Sequence of chain 1.A:
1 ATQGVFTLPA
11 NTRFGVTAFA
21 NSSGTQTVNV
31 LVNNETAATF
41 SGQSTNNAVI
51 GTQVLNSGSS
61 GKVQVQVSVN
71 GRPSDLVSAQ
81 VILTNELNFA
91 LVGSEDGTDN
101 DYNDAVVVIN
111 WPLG

This small molecule binds to this protein.
Small molecule (SMILES): CC(C)C[C@H](NC(=O)[C@@H](CC(C)C)NC(=O)[C@H](CC(C)C)NC(=O)[C@@H](CCCCN)NC(=O)[C@H](CC(C)C)NC(=O)[C@@H](CC(C)C)NC(=O)[C@H](CCCCN)NC(=O)[C@@H](CC(C)C)NC(=O)[C@H](CC(C)C)NC(=O)[C@@H](CCCCN)NC(=O)[C@@H](N)CCCCN)C(N)=O

Binding-site contacts:
Ligand atom CG contacts residue THR98 of chain 1.A at 4.0 Å.
Ligand atom CE contacts residue GLY97 of chain 1.A at 4.1 Å.
Ligand atom CG contacts residue ZDC1 of chain 1.I at 4.2 Å.
Ligand atom O contacts residue ZDC1 of chain 1.I at 4.1 Å.
Ligand atom CG contacts residue GLY97 of chain 1.A at 4.3 Å.
Ligand atom CD contacts residue GLY97 of chain 1.A at 3.7 Å.
Ligand atom CA contacts residue SER23 of chain 1.A at 4.0 Å.
Ligand atom CD2 contacts residue GLY97 of chain 1.A at 4.2 Å.
Ligand atom NZ contacts residue THR98 of chain 1.A at 4.4 Å.
Ligand atom CD1 contacts residue ARG72 of chain 1.A at 4.3 Å.
Ligand atom O contacts residue ZDC1 of chain 1.I at 3.6 Å.
Ligand atom CD1 contacts residue GLY97 of chain 1.A at 3.8 Å.
Ligand atom CG contacts residue ZDC1 of chain 1.I at 4.0 Å.
Ligand atom CD1 contacts residue ASP96 of chain 1.A at 3.7 Å.
Ligand atom CD1 contacts residue ZDC1 of chain 1.I at 3.6 Å.
Ligand atom N contacts residue SER23 of chain 1.A at 4.4 Å.
Ligand atom CD2 contacts residue THR98 of chain 1.A at 4.1 Å.
Ligand atom CB contacts residue GLY97 of chain 1.A at 4.2 Å.
Ligand atom CB contacts residue SER23 of chain 1.A at 4.3 Å.
Ligand atom CG contacts residue SER23 of chain 1.A at 3.7 Å.
Ligand atom N contacts residue ZDC1 of chain 1.I at 3.8 Å.
Ligand atom CA contacts residue ZDC1 of chain 1.I at 2.3 Å.
Ligand atom CB contacts residue THR98 of chain 1.A at 4.3 Å.
Ligand atom CD2 contacts residue ZDC1 of chain 1.I at 3.6 Å.
Ligand atom NZ contacts residue GLY97 of chain 1.A at 3.6 Å.
Ligand atom O contacts residue ARG72 of chain 1.A at 3.2 Å.
Ligand atom CB contacts residue ZDC1 of chain 1.I at 3.6 Å.
Ligand atom N contacts residue ZDC1 of chain 1.I at 1.4 Å.
Ligand atom C contacts residue ZDC1 of chain 1.I at 3.1 Å.
Ligand atom CG contacts residue GLY97 of chain 1.A at 4.2 Å.
Ligand atom C contacts residue ARG72 of chain 1.A at 4.4 Å.